Binding-site contacts:
Ligand atom O1G contacts residue 3GC1 of chain 1.I at 3.6 Å.
Ligand atom O1G contacts residue MG1 of chain 1.D at 2.2 Å.
Ligand atom O1B contacts residue MG1 of chain 1.D at 2.2 Å.
Ligand atom C5' contacts residue ASN391 of chain 1.A at 3.6 Å.
Ligand atom O4' contacts residue ASN391 of chain 1.A at 3.3 Å (h-bond).
Ligand atom O2A contacts residue MG1 of chain 1.C at 2.1 Å.
Ligand atom PA contacts residue MG1 of chain 1.C at 3.5 Å.
Ligand atom N6 contacts residue GLU416 of chain 1.A at 3.0 Å (salt-bridge).
Ligand atom N6 contacts residue MET415 of chain 1.A at 3.3 Å (h-bond).
Ligand atom PG contacts residue MG1 of chain 1.D at 3.1 Å.
Ligand atom O2G contacts residue MG1 of chain 1.C at 2.2 Å.
Ligand atom PG contacts residue MG1 of chain 1.C at 3.6 Å.
Ligand atom C3' contacts residue GLU442 of chain 1.A at 3.4 Å.
Ligand atom O1B contacts residue GLU146 of chain 1.A at 3.0 Å (salt-bridge).
Ligand atom O4' contacts residue TYR393 of chain 1.A at 3.1 Å (h-bond).
Ligand atom N3B contacts residue MG1 of chain 1.D at 3.4 Å.
Ligand atom O1G contacts residue GLU146 of chain 1.A at 3.5 Å (salt-bridge).
Ligand atom C2 contacts residue LEU417 of chain 1.A at 3.6 Å (hydrophobic).
Ligand atom O1B contacts residue GLU386 of chain 1.A at 3.3 Å.
Ligand atom O1B contacts residue LYS324 of chain 1.A at 2.7 Å (salt-bridge).
Ligand atom PB contacts residue MG1 of chain 1.D at 3.4 Å.
Ligand atom C8 contacts residue VAL145 of chain 1.A at 3.7 Å (hydrophobic).
Ligand atom C2 contacts residue ILE418 of chain 1.A at 3.5 Å (hydrophobic).
Ligand atom N7 contacts residue LYS382 of chain 1.A at 3.0 Å (salt-bridge).
Ligand atom O2B contacts residue GLY387 of chain 1.A at 3.3 Å (h-bond).
Ligand atom C2' contacts residue GLU442 of chain 1.A at 3.6 Å.
Ligand atom O2G contacts residue MG1 of chain 1.D at 3.5 Å.
Ligand atom O3' contacts residue GLU442 of chain 1.A at 2.5 Å (salt-bridge).
Ligand atom C1' contacts residue TYR393 of chain 1.A at 3.2 Å (hydrophobic).
Ligand atom N1 contacts residue ILE418 of chain 1.A at 2.8 Å (h-bond).
Ligand atom O2G contacts residue GLU146 of chain 1.A at 3.1 Å (salt-bridge).
Ligand atom PB contacts residue LYS324 of chain 1.A at 3.7 Å.
Ligand atom C8 contacts residue LYS382 of chain 1.A at 3.3 Å.
Ligand atom O1A contacts residue LYS382 of chain 1.A at 2.6 Å (salt-bridge).
Ligand atom O2' contacts residue LYS469 of chain 1.A at 3.0 Å (salt-bridge).
Ligand atom N3B contacts residue GLY387 of chain 1.A at 3.4 Å (h-bond).
Ligand atom O4' contacts residue SO41 of chain 1.G at 3.3 Å (h-bond).
Ligand atom O2A contacts residue GLU146 of chain 1.A at 3.0 Å (salt-bridge).
Ligand atom O5' contacts residue ASN391 of chain 1.A at 3.1 Å (h-bond).
Ligand atom O1A contacts residue LYS324 of chain 1.A at 3.1 Å (salt-bridge).

Sequence of chain 1.A:
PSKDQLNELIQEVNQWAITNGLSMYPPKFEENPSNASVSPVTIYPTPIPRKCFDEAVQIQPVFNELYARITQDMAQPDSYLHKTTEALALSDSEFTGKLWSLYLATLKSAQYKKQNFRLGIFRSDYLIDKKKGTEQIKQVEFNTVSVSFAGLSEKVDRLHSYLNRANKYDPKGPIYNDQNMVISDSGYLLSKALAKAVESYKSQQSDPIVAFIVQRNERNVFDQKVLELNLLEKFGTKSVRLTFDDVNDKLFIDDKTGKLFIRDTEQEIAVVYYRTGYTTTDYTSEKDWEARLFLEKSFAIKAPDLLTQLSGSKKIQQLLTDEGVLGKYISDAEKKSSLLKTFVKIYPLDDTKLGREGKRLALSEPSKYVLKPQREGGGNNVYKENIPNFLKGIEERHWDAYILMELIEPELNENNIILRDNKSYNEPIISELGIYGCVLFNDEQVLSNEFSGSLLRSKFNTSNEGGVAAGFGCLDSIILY

This small molecule binds to this protein.
Small molecule (SMILES): Nc1ncnc2c1ncn2[C@@H]1O[C@H](CO[P](=O)(O)O[P](=O)(O)NP(=O)(O)O)[C@@H](O)[C@H]1O